Sequence of chain 1.B:
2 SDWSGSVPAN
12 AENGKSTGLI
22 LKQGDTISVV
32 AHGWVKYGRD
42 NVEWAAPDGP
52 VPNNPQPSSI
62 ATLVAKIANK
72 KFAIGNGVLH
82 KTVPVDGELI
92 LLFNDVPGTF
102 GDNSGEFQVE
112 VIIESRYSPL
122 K

This small molecule binds to this protein.
Small molecule (SMILES): CO[C@H]1O[C@H](CO)[C@H](O)[C@H](O)[C@H]1O

Binding-site contacts:
Ligand atom O6 contacts residue PRO58 of chain 1.B at 4.1 Å.
Ligand atom C6 contacts residue GLN57 of chain 1.B at 3.7 Å.
Ligand atom O2 contacts residue TYR38 of chain 1.B at 4.0 Å.
Ligand atom O3 contacts residue THR100 of chain 1.B at 3.6 Å.
Ligand atom C4 contacts residue TYR38 of chain 1.B at 4.0 Å (hydrophobic).
Ligand atom O6 contacts residue VAL97 of chain 1.B at 3.8 Å.
Ligand atom C3 contacts residue THR100 of chain 1.B at 4.0 Å.
Ligand atom C5 contacts residue GLN57 of chain 1.B at 3.9 Å.
Ligand atom O2 contacts residue ASP103 of chain 1.B at 3.5 Å (salt-bridge).
Ligand atom C1 contacts residue GLU44 of chain 1.B at 3.1 Å.
Ligand atom O4 contacts residue ASP96 of chain 1.B at 2.6 Å (salt-bridge).
Ligand atom C4 contacts residue ASP96 of chain 1.B at 3.5 Å.
Ligand atom O6 contacts residue ILE61 of chain 1.B at 3.4 Å.
Ligand atom C1 contacts residue TYR38 of chain 1.B at 4.0 Å (hydrophobic).
Ligand atom C2 contacts residue GLU44 of chain 1.B at 3.1 Å.
Ligand atom O4 contacts residue TYR38 of chain 1.B at 3.2 Å (h-bond).
Ligand atom C6 contacts residue ASP96 of chain 1.B at 3.4 Å.
Ligand atom C6 contacts residue VAL97 of chain 1.B at 3.6 Å (hydrophobic).
Ligand atom C4 contacts residue CA1 of chain 1.L at 3.4 Å.
Ligand atom C2 contacts residue ASP103 of chain 1.B at 4.0 Å.
Ligand atom C4 contacts residue THR100 of chain 1.B at 3.4 Å.
Ligand atom O2 contacts residue GLY39 of chain 1.B at 4.1 Å.
Ligand atom O4 contacts residue THR100 of chain 1.B at 3.4 Å (h-bond).
Ligand atom O3 contacts residue ASP103 of chain 1.B at 2.6 Å (salt-bridge).
Ligand atom O3 contacts residue TYR38 of chain 1.B at 3.1 Å (h-bond).
Ligand atom C5 contacts residue ASP96 of chain 1.B at 4.1 Å.
Ligand atom O3 contacts residue CA1 of chain 1.L at 2.4 Å.
Ligand atom O6 contacts residue GLN57 of chain 1.B at 2.7 Å (h-bond).
Ligand atom O4 contacts residue CA1 of chain 1.L at 2.6 Å.
Ligand atom C2 contacts residue CA1 of chain 1.L at 4.1 Å.
Ligand atom C7 contacts residue GLN57 of chain 1.B at 3.8 Å.
Ligand atom C3 contacts residue ASP103 of chain 1.B at 3.7 Å.
Ligand atom C3 contacts residue CA1 of chain 1.L at 3.4 Å.
Ligand atom O5 contacts residue TYR38 of chain 1.B at 3.7 Å.
Ligand atom C6 contacts residue ILE61 of chain 1.B at 3.6 Å (hydrophobic).
Ligand atom C3 contacts residue TYR38 of chain 1.B at 3.7 Å (hydrophobic).
Ligand atom O2 contacts residue GLU44 of chain 1.B at 2.7 Å (salt-bridge).
Ligand atom O1 contacts residue GLU44 of chain 1.B at 3.8 Å.
Ligand atom C2 contacts residue TYR38 of chain 1.B at 3.5 Å (hydrophobic).
Ligand atom O5 contacts residue GLN57 of chain 1.B at 3.3 Å (h-bond).